Sequence of chain 1.C:
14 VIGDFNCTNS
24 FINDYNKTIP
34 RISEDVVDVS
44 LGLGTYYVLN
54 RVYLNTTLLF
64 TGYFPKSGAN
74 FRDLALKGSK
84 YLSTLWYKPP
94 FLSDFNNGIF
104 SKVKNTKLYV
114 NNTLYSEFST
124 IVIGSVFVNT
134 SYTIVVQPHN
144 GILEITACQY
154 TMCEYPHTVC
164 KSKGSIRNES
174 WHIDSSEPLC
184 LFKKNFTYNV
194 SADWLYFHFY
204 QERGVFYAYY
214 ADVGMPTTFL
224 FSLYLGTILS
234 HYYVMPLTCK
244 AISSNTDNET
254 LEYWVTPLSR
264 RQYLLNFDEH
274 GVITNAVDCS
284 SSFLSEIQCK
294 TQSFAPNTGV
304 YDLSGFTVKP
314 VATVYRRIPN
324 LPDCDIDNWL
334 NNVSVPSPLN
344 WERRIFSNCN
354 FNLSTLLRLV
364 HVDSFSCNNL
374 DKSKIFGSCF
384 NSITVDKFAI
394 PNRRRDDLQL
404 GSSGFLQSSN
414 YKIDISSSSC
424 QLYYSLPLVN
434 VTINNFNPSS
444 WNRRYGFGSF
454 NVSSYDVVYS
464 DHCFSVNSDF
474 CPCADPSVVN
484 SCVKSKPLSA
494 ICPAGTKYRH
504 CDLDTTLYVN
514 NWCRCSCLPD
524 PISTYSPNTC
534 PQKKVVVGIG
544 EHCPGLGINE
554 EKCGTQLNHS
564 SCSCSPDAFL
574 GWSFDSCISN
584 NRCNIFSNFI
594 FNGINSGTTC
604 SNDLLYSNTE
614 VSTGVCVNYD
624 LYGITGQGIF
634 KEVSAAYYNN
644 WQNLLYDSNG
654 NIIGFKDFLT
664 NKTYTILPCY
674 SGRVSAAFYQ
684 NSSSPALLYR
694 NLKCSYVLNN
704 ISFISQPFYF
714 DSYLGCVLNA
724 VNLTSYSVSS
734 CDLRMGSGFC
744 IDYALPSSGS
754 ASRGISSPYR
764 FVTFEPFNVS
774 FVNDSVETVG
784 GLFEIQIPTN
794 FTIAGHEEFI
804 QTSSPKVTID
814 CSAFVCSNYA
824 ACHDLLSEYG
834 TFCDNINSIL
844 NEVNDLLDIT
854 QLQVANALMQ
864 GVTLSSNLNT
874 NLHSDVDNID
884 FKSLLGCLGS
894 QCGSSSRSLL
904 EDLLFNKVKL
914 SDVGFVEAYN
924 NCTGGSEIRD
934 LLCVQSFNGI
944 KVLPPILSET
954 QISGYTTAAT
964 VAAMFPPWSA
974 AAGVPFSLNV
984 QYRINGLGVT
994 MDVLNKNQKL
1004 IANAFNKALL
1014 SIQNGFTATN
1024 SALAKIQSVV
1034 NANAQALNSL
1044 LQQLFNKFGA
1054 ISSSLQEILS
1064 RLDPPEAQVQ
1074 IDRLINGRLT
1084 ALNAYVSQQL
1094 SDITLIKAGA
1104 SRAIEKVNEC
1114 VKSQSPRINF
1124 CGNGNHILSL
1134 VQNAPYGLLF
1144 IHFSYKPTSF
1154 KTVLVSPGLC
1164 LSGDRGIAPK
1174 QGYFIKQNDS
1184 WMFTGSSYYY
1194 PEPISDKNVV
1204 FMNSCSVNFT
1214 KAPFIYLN

The protein below binds the small molecule below.
Small molecule (SMILES): CC(=O)N[C@H]1[C@H](O[C@H]2[C@H](O)[C@@H](NC(C)=O)CO[C@@H]2CO)O[C@H](CO)[C@@H](O)[C@@H]1O

Binding-site contacts:
Ligand atom C5 contacts residue ASN188 of chain 1.C at 3.6 Å.
Ligand atom C8 contacts residue ASN188 of chain 1.C at 4.4 Å.
Ligand atom O6 contacts residue ILE145 of chain 1.C at 3.9 Å.
Ligand atom C1 contacts residue ASN188 of chain 1.C at 1.4 Å.
Ligand atom O7 contacts residue ASN188 of chain 1.C at 3.4 Å (h-bond).
Ligand atom O5 contacts residue ASN188 of chain 1.C at 2.3 Å (h-bond).
Ligand atom C3 contacts residue GLU147 of chain 1.C at 4.4 Å.
Ligand atom C1 contacts residue ILE145 of chain 1.C at 4.2 Å (hydrophobic).
Ligand atom C2 contacts residue ASN188 of chain 1.C at 2.5 Å.
Ligand atom C7 contacts residue ASN188 of chain 1.C at 3.4 Å.
Ligand atom C8 contacts residue LYS186 of chain 1.C at 4.4 Å.
Ligand atom N2 contacts residue ASN188 of chain 1.C at 2.9 Å (h-bond).
Ligand atom O5 contacts residue ILE145 of chain 1.C at 3.8 Å.
Ligand atom C4 contacts residue ASN188 of chain 1.C at 4.2 Å.
Ligand atom C5 contacts residue HIS142 of chain 1.C at 4.5 Å.
Ligand atom C3 contacts residue ASN188 of chain 1.C at 3.8 Å.
Ligand atom C8 contacts residue LYS164 of chain 1.C at 4.0 Å.
Ligand atom C8 contacts residue HIS142 of chain 1.C at 4.1 Å.
Ligand atom C6 contacts residue HIS142 of chain 1.C at 4.5 Å.
Ligand atom C6 contacts residue ILE145 of chain 1.C at 4.5 Å (hydrophobic).